This small molecule binds to this protein.
Small molecule (SMILES): Cc1nnn(C)c1-c1cnc2c3ccc(C(C)(C)O)c(F)c3n([C@H](c3ncccc3F)C3CCOCC3)c2c1

Sequence of chain 1.A:
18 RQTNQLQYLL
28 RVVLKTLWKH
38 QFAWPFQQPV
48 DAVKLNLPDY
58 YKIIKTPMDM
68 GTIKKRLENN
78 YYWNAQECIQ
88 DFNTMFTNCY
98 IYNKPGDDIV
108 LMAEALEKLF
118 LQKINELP

Binding-site contacts:
Ligand atom C27 contacts residue ILE121 of chain 1.A at 4.4 Å (hydrophobic).
Ligand atom C35 contacts residue GLU114 of chain 1.A at 3.3 Å.
Ligand atom C38 contacts residue ILE86 of chain 1.A at 3.7 Å (hydrophobic).
Ligand atom C8 contacts residue ASN90 of chain 1.A at 3.7 Å.
Ligand atom C38 contacts residue PHE117 of chain 1.A at 3.8 Å (hydrophobic).
Ligand atom C6 contacts residue ASN90 of chain 1.A at 4.1 Å.
Ligand atom O36 contacts residue GLU114 of chain 1.A at 4.0 Å.
Ligand atom C7 contacts residue ASN90 of chain 1.A at 3.2 Å.
Ligand atom C29 contacts residue ILE121 of chain 1.A at 3.5 Å (hydrophobic).
Ligand atom C24 contacts residue ILE121 of chain 1.A at 4.3 Å (hydrophobic).
Ligand atom C35 contacts residue PHE93 of chain 1.A at 4.4 Å (hydrophobic).
Ligand atom C26 contacts residue ILE86 of chain 1.A at 4.0 Å (hydrophobic).
Ligand atom C24 contacts residue ILE86 of chain 1.A at 4.3 Å (hydrophobic).
Ligand atom C28 contacts residue ILE121 of chain 1.A at 4.2 Å (hydrophobic).
Ligand atom C21 contacts residue ILE86 of chain 1.A at 4.4 Å (hydrophobic).
Ligand atom F37 contacts residue LEU118 of chain 1.A at 3.2 Å.
Ligand atom O36 contacts residue PHE93 of chain 1.A at 4.2 Å.
Ligand atom O22 contacts residue ILE86 of chain 1.A at 3.9 Å.
Ligand atom F34 contacts residue ILE86 of chain 1.A at 3.7 Å.
Ligand atom C30 contacts residue ILE121 of chain 1.A at 4.0 Å (hydrophobic).
Ligand atom O22 contacts residue GLN83 of chain 1.A at 4.0 Å.
Ligand atom F37 contacts residue ILE121 of chain 1.A at 2.9 Å.
Ligand atom C31 contacts residue ASN122 of chain 1.A at 4.5 Å.
Ligand atom C38 contacts residue PHE89 of chain 1.A at 4.3 Å (hydrophobic).
Ligand atom C35 contacts residue PHE117 of chain 1.A at 4.0 Å (hydrophobic).
Ligand atom O36 contacts residue ASN90 of chain 1.A at 2.7 Å (h-bond).
Ligand atom C30 contacts residue LEU118 of chain 1.A at 3.9 Å (hydrophobic).
Ligand atom F34 contacts residue ILE121 of chain 1.A at 4.1 Å.
Ligand atom C15 contacts residue GLU114 of chain 1.A at 4.3 Å.
Ligand atom C23 contacts residue ILE86 of chain 1.A at 4.1 Å (hydrophobic).
Ligand atom C29 contacts residue LEU118 of chain 1.A at 4.0 Å (hydrophobic).
Ligand atom C38 contacts residue PHE93 of chain 1.A at 4.4 Å (hydrophobic).
Ligand atom F34 contacts residue PHE117 of chain 1.A at 4.0 Å.
Ligand atom C21 contacts residue GLN83 of chain 1.A at 4.2 Å.
Ligand atom C15 contacts residue ASN90 of chain 1.A at 3.5 Å.
Ligand atom C38 contacts residue ASN90 of chain 1.A at 3.5 Å.
Ligand atom C35 contacts residue LEU118 of chain 1.A at 4.1 Å (hydrophobic).